This protein binds this small molecule.
Small molecule (SMILES): Nc1ccn([C@H]2C[C@H](O)[C@@H](COP(=O)(O)O)O2)c(=O)n1

Binding-site contacts:
Ligand atom C5' contacts residue DA1 of chain 1.JD at 4.4 Å.
Ligand atom O3' contacts residue PRO205 of chain 1.AA at 4.2 Å.
Ligand atom C2' contacts residue DA1 of chain 1.JD at 3.1 Å.
Ligand atom C5' contacts residue PRO205 of chain 1.AA at 4.5 Å (hydrophobic).
Ligand atom C3' contacts residue DA1 of chain 1.JD at 2.6 Å.
Ligand atom O3' contacts residue DA1 of chain 1.JD at 1.6 Å.
Ligand atom C4' contacts residue DA1 of chain 1.JD at 3.9 Å.
Ligand atom O5' contacts residue DA1 of chain 1.JD at 4.3 Å.

Sequence of chain 1.AA:
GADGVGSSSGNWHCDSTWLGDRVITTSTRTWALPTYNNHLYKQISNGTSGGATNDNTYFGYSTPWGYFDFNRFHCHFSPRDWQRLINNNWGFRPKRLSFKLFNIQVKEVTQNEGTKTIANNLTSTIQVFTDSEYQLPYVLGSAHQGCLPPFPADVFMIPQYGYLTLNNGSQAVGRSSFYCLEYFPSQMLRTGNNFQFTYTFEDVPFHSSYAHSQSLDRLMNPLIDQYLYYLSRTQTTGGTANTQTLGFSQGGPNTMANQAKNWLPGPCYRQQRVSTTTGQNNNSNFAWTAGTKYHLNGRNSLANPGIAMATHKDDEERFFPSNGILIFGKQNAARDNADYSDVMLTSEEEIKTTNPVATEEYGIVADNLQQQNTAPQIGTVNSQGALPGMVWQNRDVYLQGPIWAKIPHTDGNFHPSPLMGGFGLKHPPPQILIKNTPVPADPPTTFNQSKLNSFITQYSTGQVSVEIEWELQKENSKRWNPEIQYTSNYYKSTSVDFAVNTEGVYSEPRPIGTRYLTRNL